A protein and the small-molecule ligand that binds it are described below.
Small molecule (SMILES): CC(=O)N[C@@H]1[C@@H](O)[C@H](O)[C@@H](CO)O[C@H]1O

Sequence of chain 1.A:
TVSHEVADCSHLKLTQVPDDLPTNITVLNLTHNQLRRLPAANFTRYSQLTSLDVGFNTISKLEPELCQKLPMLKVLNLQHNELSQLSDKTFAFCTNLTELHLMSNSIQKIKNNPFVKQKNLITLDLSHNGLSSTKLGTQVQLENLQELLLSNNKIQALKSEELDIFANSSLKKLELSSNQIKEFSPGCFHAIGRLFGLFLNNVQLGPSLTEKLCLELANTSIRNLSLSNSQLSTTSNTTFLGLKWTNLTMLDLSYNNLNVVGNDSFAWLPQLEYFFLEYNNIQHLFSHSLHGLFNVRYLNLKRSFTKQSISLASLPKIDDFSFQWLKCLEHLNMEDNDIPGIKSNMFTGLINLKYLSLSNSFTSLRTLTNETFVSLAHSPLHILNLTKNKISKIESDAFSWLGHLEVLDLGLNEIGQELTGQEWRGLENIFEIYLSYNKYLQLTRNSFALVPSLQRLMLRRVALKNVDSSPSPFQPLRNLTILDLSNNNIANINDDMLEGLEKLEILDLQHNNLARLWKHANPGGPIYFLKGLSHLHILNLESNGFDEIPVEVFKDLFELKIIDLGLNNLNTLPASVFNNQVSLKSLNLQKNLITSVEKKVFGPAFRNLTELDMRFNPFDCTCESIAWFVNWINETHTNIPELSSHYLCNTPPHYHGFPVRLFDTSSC

Binding-site contacts:
Ligand atom O6 contacts residue PHE288 of chain 1.A at 4.5 Å.
Ligand atom O5 contacts residue ASN236 of chain 1.A at 2.4 Å (h-bond).
Ligand atom C3 contacts residue ASN236 of chain 1.A at 3.9 Å.
Ligand atom O7 contacts residue ASN236 of chain 1.A at 4.2 Å.
Ligand atom O6 contacts residue MET262 of chain 1.A at 4.0 Å.
Ligand atom C2 contacts residue ASN236 of chain 1.A at 2.5 Å.
Ligand atom C6 contacts residue MET262 of chain 1.A at 3.7 Å (hydrophobic).
Ligand atom N2 contacts residue ASN236 of chain 1.A at 2.9 Å (h-bond).
Ligand atom C5 contacts residue MET262 of chain 1.A at 4.0 Å (hydrophobic).
Ligand atom C7 contacts residue ASN236 of chain 1.A at 4.1 Å.
Ligand atom C4 contacts residue ASN236 of chain 1.A at 4.2 Å.
Ligand atom C5 contacts residue ASN236 of chain 1.A at 3.6 Å.
Ligand atom O5 contacts residue MET262 of chain 1.A at 3.7 Å.
Ligand atom C1 contacts residue ASN236 of chain 1.A at 1.4 Å.